The small molecule below binds the protein below.
Small molecule (SMILES): CC(=O)N[C@@H]1[C@@H](O)[C@H](O)[C@@H](CO)O[C@H]1O

Binding-site contacts:
Ligand atom O5 contacts residue LEU45 of chain 1.F at 4.2 Å.
Ligand atom N2 contacts residue ASN83 of chain 1.F at 2.8 Å (h-bond).
Ligand atom C7 contacts residue SER85 of chain 1.F at 3.6 Å.
Ligand atom C8 contacts residue ASN83 of chain 1.F at 4.2 Å.
Ligand atom N2 contacts residue SER85 of chain 1.F at 2.8 Å (h-bond).
Ligand atom O4 contacts residue TRP81 of chain 1.F at 4.4 Å.
Ligand atom O6 contacts residue ARG47 of chain 1.F at 3.4 Å.
Ligand atom C8 contacts residue SER85 of chain 1.F at 3.5 Å.
Ligand atom C5 contacts residue TRP81 of chain 1.F at 3.7 Å (hydrophobic).
Ligand atom C4 contacts residue ASN83 of chain 1.F at 4.2 Å.
Ligand atom C3 contacts residue SER85 of chain 1.F at 4.0 Å.
Ligand atom C1 contacts residue SER85 of chain 1.F at 4.1 Å.
Ligand atom C5 contacts residue ASN83 of chain 1.F at 3.7 Å.
Ligand atom C6 contacts residue LEU45 of chain 1.F at 4.0 Å (hydrophobic).
Ligand atom C6 contacts residue TRP81 of chain 1.F at 3.7 Å (hydrophobic).
Ligand atom O6 contacts residue LEU45 of chain 1.F at 3.6 Å.
Ligand atom C1 contacts residue TRP81 of chain 1.F at 4.3 Å (hydrophobic).
Ligand atom O4 contacts residue ARG47 of chain 1.F at 4.4 Å.
Ligand atom O5 contacts residue TRP81 of chain 1.F at 4.1 Å.
Ligand atom C6 contacts residue ARG47 of chain 1.F at 3.9 Å.
Ligand atom C7 contacts residue ASN83 of chain 1.F at 3.2 Å.
Ligand atom C1 contacts residue ASN83 of chain 1.F at 1.4 Å.
Ligand atom O7 contacts residue ASN83 of chain 1.F at 3.3 Å (h-bond).
Ligand atom O6 contacts residue ILE46 of chain 1.F at 3.5 Å.
Ligand atom C2 contacts residue ASN83 of chain 1.F at 2.4 Å.
Ligand atom C3 contacts residue ASN83 of chain 1.F at 3.7 Å.
Ligand atom C2 contacts residue SER85 of chain 1.F at 3.8 Å.
Ligand atom O5 contacts residue ASN83 of chain 1.F at 2.3 Å (h-bond).
Ligand atom C6 contacts residue ILE46 of chain 1.F at 3.3 Å (hydrophobic).

Sequence of chain 1.F:
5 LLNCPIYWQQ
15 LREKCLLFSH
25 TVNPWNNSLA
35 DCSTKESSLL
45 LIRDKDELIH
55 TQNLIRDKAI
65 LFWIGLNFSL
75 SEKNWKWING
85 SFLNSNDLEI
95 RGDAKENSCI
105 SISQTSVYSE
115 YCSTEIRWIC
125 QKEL